Sequence of chain 1.G:
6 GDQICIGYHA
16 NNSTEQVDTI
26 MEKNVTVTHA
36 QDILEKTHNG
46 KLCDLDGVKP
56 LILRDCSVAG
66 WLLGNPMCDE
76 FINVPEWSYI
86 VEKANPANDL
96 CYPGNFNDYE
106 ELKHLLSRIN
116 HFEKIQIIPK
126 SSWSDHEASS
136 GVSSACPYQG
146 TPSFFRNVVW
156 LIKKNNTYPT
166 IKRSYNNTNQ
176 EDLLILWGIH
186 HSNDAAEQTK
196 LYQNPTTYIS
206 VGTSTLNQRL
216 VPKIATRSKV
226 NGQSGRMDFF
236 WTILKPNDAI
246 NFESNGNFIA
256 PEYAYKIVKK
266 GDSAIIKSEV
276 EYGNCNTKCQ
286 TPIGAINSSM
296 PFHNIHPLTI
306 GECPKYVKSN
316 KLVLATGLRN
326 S

Sequence of chain 1.K:
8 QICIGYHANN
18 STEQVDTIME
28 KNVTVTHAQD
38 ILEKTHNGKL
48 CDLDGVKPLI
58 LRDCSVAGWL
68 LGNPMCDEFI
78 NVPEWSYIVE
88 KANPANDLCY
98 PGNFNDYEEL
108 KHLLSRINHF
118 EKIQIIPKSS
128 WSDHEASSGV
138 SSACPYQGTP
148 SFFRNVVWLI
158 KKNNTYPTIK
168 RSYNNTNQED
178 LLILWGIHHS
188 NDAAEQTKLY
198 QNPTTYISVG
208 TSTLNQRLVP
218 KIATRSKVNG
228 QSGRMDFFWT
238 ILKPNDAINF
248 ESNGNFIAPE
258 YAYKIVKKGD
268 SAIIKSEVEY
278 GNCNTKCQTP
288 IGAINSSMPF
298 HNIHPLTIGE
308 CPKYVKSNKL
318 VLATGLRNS

Binding-site contacts:
Ligand atom C1 contacts residue ASN171 of chain 1.K at 1.6 Å.
Ligand atom O7 contacts residue ASN171 of chain 1.K at 3.6 Å.
Ligand atom C4 contacts residue ASN242 of chain 1.K at 4.1 Å.
Ligand atom C5 contacts residue ASN171 of chain 1.K at 3.9 Å.
Ligand atom C4 contacts residue ASN171 of chain 1.K at 4.5 Å.
Ligand atom C5 contacts residue ASN242 of chain 1.K at 3.6 Å.
Ligand atom C6 contacts residue ASN242 of chain 1.K at 4.4 Å.
Ligand atom O5 contacts residue ASN242 of chain 1.K at 4.4 Å.
Ligand atom C3 contacts residue ASN171 of chain 1.K at 4.0 Å.
Ligand atom O4 contacts residue ASN242 of chain 1.K at 3.6 Å.
Ligand atom C7 contacts residue ALA244 of chain 1.K at 4.1 Å (hydrophobic).
Ligand atom O5 contacts residue ASN171 of chain 1.K at 2.5 Å (h-bond).
Ligand atom C2 contacts residue ASN242 of chain 1.K at 4.4 Å.
Ligand atom C8 contacts residue SER223 of chain 1.G at 3.9 Å.
Ligand atom C7 contacts residue ASN171 of chain 1.K at 3.5 Å.
Ligand atom O7 contacts residue ASN242 of chain 1.K at 4.1 Å.
Ligand atom C8 contacts residue ALA244 of chain 1.K at 3.5 Å (hydrophobic).
Ligand atom C2 contacts residue ASN171 of chain 1.K at 2.7 Å.
Ligand atom N2 contacts residue ASN171 of chain 1.K at 3.0 Å (h-bond).

This protein binds this small molecule.
Small molecule (SMILES): CC(=O)N[C@H]1[C@H](O[C@H]2[C@H](O)[C@@H](NC(C)=O)CO[C@@H]2CO)O[C@H](CO)[C@@H](O)[C@@H]1O